This small molecule binds to this protein.
Small molecule (SMILES): CC(=O)N[C@@H]1[C@@H](O)[C@H](O)[C@@H](CO)O[C@H]1O

Binding-site contacts:
Ligand atom O4 contacts residue ARG246 of chain 1.A at 3.2 Å (salt-bridge).
Ligand atom O5 contacts residue ASN146 of chain 1.A at 2.4 Å (h-bond).
Ligand atom C8 contacts residue LEU145 of chain 1.A at 3.8 Å (hydrophobic).
Ligand atom C5 contacts residue VAL307 of chain 1.A at 3.5 Å (hydrophobic).
Ligand atom C2 contacts residue ASN146 of chain 1.A at 2.4 Å.
Ligand atom C2 contacts residue SER308 of chain 1.A at 3.6 Å.
Ligand atom C4 contacts residue ARG246 of chain 1.A at 4.2 Å.
Ligand atom O5 contacts residue NAG1 of chain 1.M at 3.2 Å (h-bond).
Ligand atom C4 contacts residue ASN146 of chain 1.A at 4.2 Å.
Ligand atom C8 contacts residue ASN244 of chain 1.A at 3.9 Å.
Ligand atom N2 contacts residue ASN146 of chain 1.A at 2.8 Å (h-bond).
Ligand atom O7 contacts residue PRO96 of chain 1.A at 4.0 Å.
Ligand atom C3 contacts residue SER308 of chain 1.A at 4.0 Å.
Ligand atom O7 contacts residue ASN244 of chain 1.A at 4.3 Å.
Ligand atom C4 contacts residue VAL307 of chain 1.A at 3.9 Å (hydrophobic).
Ligand atom C8 contacts residue VAL138 of chain 1.A at 4.2 Å (hydrophobic).
Ligand atom O6 contacts residue LYS136 of chain 1.A at 3.4 Å (salt-bridge).
Ligand atom O5 contacts residue VAL307 of chain 1.A at 4.1 Å.
Ligand atom C1 contacts residue VAL307 of chain 1.A at 3.9 Å (hydrophobic).
Ligand atom C4 contacts residue ASP95 of chain 1.A at 4.2 Å.
Ligand atom C1 contacts residue SER308 of chain 1.A at 3.8 Å.
Ligand atom O3 contacts residue CYS306 of chain 1.A at 3.4 Å (h-bond).
Ligand atom C3 contacts residue ASN146 of chain 1.A at 3.7 Å.
Ligand atom O3 contacts residue ASP95 of chain 1.A at 4.2 Å.
Ligand atom O6 contacts residue NAG1 of chain 1.M at 4.2 Å.
Ligand atom O5 contacts residue LYS136 of chain 1.A at 4.0 Å.
Ligand atom C1 contacts residue ASN146 of chain 1.A at 1.4 Å.
Ligand atom C6 contacts residue NAG1 of chain 1.M at 3.6 Å.
Ligand atom C8 contacts residue SER308 of chain 1.A at 3.5 Å.
Ligand atom C5 contacts residue ASN146 of chain 1.A at 3.7 Å.
Ligand atom O3 contacts residue ARG246 of chain 1.A at 3.5 Å (salt-bridge).
Ligand atom C5 contacts residue NAG1 of chain 1.M at 3.8 Å.
Ligand atom C7 contacts residue ASN146 of chain 1.A at 3.4 Å.
Ligand atom C2 contacts residue VAL307 of chain 1.A at 4.2 Å (hydrophobic).
Ligand atom O4 contacts residue VAL307 of chain 1.A at 4.0 Å.
Ligand atom C1 contacts residue NAG1 of chain 1.M at 4.0 Å.
Ligand atom C7 contacts residue SER308 of chain 1.A at 3.6 Å.
Ligand atom O7 contacts residue ASN146 of chain 1.A at 3.6 Å.
Ligand atom N2 contacts residue SER308 of chain 1.A at 2.7 Å (h-bond).
Ligand atom C3 contacts residue VAL307 of chain 1.A at 3.6 Å (hydrophobic).

Sequence of chain 1.A:
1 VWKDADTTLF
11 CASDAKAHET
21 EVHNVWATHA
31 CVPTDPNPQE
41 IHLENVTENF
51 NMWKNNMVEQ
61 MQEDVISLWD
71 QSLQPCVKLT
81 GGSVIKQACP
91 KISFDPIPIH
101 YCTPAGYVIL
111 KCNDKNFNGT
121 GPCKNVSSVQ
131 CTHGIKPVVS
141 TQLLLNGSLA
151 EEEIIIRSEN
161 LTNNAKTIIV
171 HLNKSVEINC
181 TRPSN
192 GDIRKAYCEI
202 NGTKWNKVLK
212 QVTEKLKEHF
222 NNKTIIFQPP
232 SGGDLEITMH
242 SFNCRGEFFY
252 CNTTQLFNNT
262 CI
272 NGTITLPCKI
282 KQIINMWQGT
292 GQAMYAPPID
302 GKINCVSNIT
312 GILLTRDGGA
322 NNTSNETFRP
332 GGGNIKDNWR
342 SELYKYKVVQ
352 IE